A protein and the small-molecule ligand that binds it are described below.
Small molecule (SMILES): CCCCCCCCCCO[C@@H]1O[C@H](CO)[C@@H](O[C@H]2O[C@H](CO)[C@@H](O)[C@H](O)[C@H]2O)[C@H](O)[C@H]1O

Sequence of chain 1.X:
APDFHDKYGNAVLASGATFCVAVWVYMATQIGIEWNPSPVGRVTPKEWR

Binding-site contacts:
Ligand atom C40 contacts residue DMU1 of chain 1.ZE at 4.4 Å.
Ligand atom C31 contacts residue ALA28 of chain 1.X at 4.4 Å (hydrophobic).
Ligand atom C25 contacts residue ALA28 of chain 1.X at 4.0 Å (hydrophobic).
Ligand atom C28 contacts residue THR29 of chain 1.X at 3.8 Å.
Ligand atom C28 contacts residue TRP35 of chain 1.X at 3.8 Å (hydrophobic).
Ligand atom C34 contacts residue TRP35 of chain 1.X at 3.6 Å (hydrophobic).
Ligand atom C25 contacts residue THR29 of chain 1.X at 4.5 Å.
Ligand atom C22 contacts residue ALA28 of chain 1.X at 4.0 Å (hydrophobic).
Ligand atom C22 contacts residue THR29 of chain 1.X at 3.8 Å.
Ligand atom C31 contacts residue TRP35 of chain 1.X at 3.4 Å (hydrophobic).
Ligand atom C43 contacts residue MET449 of chain 1.N at 4.3 Å (hydrophobic).
Ligand atom C28 contacts residue ALA28 of chain 1.X at 3.5 Å (hydrophobic).
Ligand atom C37 contacts residue TRP35 of chain 1.X at 4.1 Å (hydrophobic).
Ligand atom C43 contacts residue DMU1 of chain 1.ZE at 3.7 Å.
Ligand atom C19 contacts residue THR29 of chain 1.X at 4.2 Å.
Ligand atom C40 contacts residue MET449 of chain 1.N at 4.5 Å (hydrophobic).
Ligand atom C25 contacts residue TRP35 of chain 1.X at 4.0 Å (hydrophobic).
Ligand atom C43 contacts residue TRP35 of chain 1.X at 3.6 Å (hydrophobic).

Sequence of chain 1.N:
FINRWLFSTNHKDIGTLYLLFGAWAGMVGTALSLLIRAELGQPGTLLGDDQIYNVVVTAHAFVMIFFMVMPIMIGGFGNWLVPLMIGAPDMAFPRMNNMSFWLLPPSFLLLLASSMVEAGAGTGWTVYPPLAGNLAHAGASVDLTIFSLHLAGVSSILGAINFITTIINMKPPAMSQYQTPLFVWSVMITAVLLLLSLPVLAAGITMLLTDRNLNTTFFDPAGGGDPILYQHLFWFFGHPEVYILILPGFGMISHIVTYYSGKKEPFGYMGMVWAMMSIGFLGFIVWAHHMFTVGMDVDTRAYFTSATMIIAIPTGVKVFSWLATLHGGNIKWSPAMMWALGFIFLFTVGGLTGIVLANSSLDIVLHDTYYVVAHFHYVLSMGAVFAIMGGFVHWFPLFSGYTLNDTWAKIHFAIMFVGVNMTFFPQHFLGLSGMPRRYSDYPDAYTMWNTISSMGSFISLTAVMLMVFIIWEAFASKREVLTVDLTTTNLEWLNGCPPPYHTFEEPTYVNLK